Sequence of chain 1.I:
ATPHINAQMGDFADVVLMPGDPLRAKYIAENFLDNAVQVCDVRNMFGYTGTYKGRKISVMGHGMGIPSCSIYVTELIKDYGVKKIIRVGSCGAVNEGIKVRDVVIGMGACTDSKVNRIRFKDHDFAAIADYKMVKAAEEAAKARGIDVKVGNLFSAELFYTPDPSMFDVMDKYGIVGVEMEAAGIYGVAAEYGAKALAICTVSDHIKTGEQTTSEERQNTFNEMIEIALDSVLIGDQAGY

Binding-site contacts:
Ligand atom C6 contacts residue PHE160 of chain 1.G at 3.5 Å (hydrophobic).
Ligand atom C6' contacts residue ARG44 of chain 1.I at 3.7 Å.
Ligand atom C6' contacts residue SER91 of chain 1.G at 3.3 Å.
Ligand atom N1 contacts residue PHE160 of chain 1.G at 3.6 Å.
Ligand atom C2' contacts residue PO41 of chain 1.Z at 3.5 Å.
Ligand atom O5' contacts residue PHE160 of chain 1.G at 3.5 Å.
Ligand atom N3 contacts residue MET181 of chain 1.G at 3.6 Å.
Ligand atom C10 contacts residue PO41 of chain 1.Z at 3.1 Å.
Ligand atom C3' contacts residue GLU182 of chain 1.G at 3.3 Å.
Ligand atom N7 contacts residue SER204 of chain 1.G at 3.7 Å.
Ligand atom N7 contacts residue CYS92 of chain 1.G at 3.6 Å.
Ligand atom C10 contacts residue GLU180 of chain 1.G at 3.7 Å.
Ligand atom C5' contacts residue HIS5 of chain 1.I at 3.3 Å.
Ligand atom C9 contacts residue CYS92 of chain 1.G at 3.7 Å (hydrophobic).
Ligand atom O3' contacts residue PO41 of chain 1.Z at 2.6 Å (h-bond).
Ligand atom C8 contacts residue SER204 of chain 1.G at 3.4 Å.
Ligand atom O3' contacts residue MET65 of chain 1.G at 3.5 Å.
Ligand atom N1' contacts residue SER91 of chain 1.G at 3.6 Å (h-bond).
Ligand atom O5' contacts residue HIS5 of chain 1.I at 2.5 Å (h-bond).
Ligand atom C2' contacts residue GLU182 of chain 1.G at 3.5 Å.
Ligand atom N3 contacts residue VAL179 of chain 1.G at 3.5 Å (h-bond).
Ligand atom N1' contacts residue PO41 of chain 1.Z at 2.5 Å (h-bond).
Ligand atom C2' contacts residue MET181 of chain 1.G at 3.7 Å (hydrophobic).
Ligand atom C4' contacts residue PO41 of chain 1.Z at 3.7 Å.
Ligand atom C8 contacts residue ASP205 of chain 1.G at 3.4 Å.
Ligand atom C3' contacts residue PO41 of chain 1.Z at 3.7 Å.
Ligand atom C5 contacts residue PHE160 of chain 1.G at 3.7 Å (hydrophobic).
Ligand atom C4 contacts residue VAL179 of chain 1.G at 3.4 Å (hydrophobic).
Ligand atom C4' contacts residue MET65 of chain 1.G at 3.7 Å (hydrophobic).
Ligand atom C6' contacts residue PO41 of chain 1.Z at 3.2 Å.
Ligand atom C5' contacts residue PHE160 of chain 1.G at 3.7 Å (hydrophobic).
Ligand atom C2 contacts residue VAL179 of chain 1.G at 3.6 Å (hydrophobic).
Ligand atom O3' contacts residue GLU182 of chain 1.G at 2.5 Å (salt-bridge).
Ligand atom N7 contacts residue ASP205 of chain 1.G at 2.7 Å (salt-bridge).
Ligand atom C8 contacts residue CYS92 of chain 1.G at 3.5 Å (hydrophobic).
Ligand atom N7 contacts residue GLY93 of chain 1.G at 3.6 Å.
Ligand atom C8 contacts residue SER91 of chain 1.G at 3.4 Å.
Ligand atom C10 contacts residue SER91 of chain 1.G at 3.1 Å.
Ligand atom N3 contacts residue GLU180 of chain 1.G at 3.5 Å.
Ligand atom C2 contacts residue PHE160 of chain 1.G at 3.7 Å (hydrophobic).

The small molecule below binds the protein below.
Small molecule (SMILES): O=c1[nH]cnc2c(C[NH+]3C[C@H](CO)[C@@H](O)C3)c[nH]c12

Sequence of chain 1.G:
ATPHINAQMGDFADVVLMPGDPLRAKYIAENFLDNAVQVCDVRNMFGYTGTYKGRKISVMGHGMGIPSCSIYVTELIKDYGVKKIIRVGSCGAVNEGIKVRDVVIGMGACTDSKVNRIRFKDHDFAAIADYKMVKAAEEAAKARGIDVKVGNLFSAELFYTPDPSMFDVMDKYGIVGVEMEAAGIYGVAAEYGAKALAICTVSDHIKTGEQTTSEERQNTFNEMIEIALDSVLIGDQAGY